Binding-site contacts:
Ligand atom C6 contacts residue LEU69 of chain 1.E at 3.6 Å (hydrophobic).
Ligand atom C18 contacts residue TRP154 of chain 1.E at 3.5 Å (hydrophobic).
Ligand atom C19 contacts residue ALA147 of chain 1.E at 4.1 Å (hydrophobic).
Ligand atom C19 contacts residue VAL151 of chain 1.E at 4.2 Å (hydrophobic).
Ligand atom C2 contacts residue ALA147 of chain 1.E at 3.8 Å (hydrophobic).
Ligand atom C3 contacts residue ALA147 of chain 1.E at 4.5 Å (hydrophobic).
Ligand atom C21 contacts residue TRP154 of chain 1.E at 3.7 Å (hydrophobic).
Ligand atom C18 contacts residue SER70 of chain 1.E at 3.8 Å.
Ligand atom C19 contacts residue VAL66 of chain 1.E at 4.2 Å (hydrophobic).
Ligand atom C24 contacts residue TRP154 of chain 1.E at 4.3 Å (hydrophobic).
Ligand atom C26 contacts residue ALA155 of chain 1.E at 4.4 Å (hydrophobic).
Ligand atom C11 contacts residue VAL151 of chain 1.E at 3.9 Å (hydrophobic).
Ligand atom C15 contacts residue SER70 of chain 1.E at 4.3 Å.
Ligand atom C4 contacts residue VAL66 of chain 1.E at 3.7 Å (hydrophobic).
Ligand atom C20 contacts residue TRP154 of chain 1.E at 4.4 Å (hydrophobic).
Ligand atom C19 contacts residue CYS150 of chain 1.E at 3.8 Å (hydrophobic).
Ligand atom C5 contacts residue VAL66 of chain 1.E at 4.3 Å (hydrophobic).
Ligand atom C26 contacts residue VAL151 of chain 1.E at 4.0 Å (hydrophobic).
Ligand atom C27 contacts residue LEU158 of chain 1.E at 3.7 Å (hydrophobic).
Ligand atom O1 contacts residue ALA147 of chain 1.E at 4.1 Å.
Ligand atom C7 contacts residue LEU69 of chain 1.E at 4.0 Å (hydrophobic).
Ligand atom C16 contacts residue TRP154 of chain 1.E at 4.4 Å (hydrophobic).
Ligand atom C22 contacts residue TRP154 of chain 1.E at 3.6 Å (hydrophobic).
Ligand atom C6 contacts residue VAL66 of chain 1.E at 4.5 Å (hydrophobic).

Sequence of chain 1.E:
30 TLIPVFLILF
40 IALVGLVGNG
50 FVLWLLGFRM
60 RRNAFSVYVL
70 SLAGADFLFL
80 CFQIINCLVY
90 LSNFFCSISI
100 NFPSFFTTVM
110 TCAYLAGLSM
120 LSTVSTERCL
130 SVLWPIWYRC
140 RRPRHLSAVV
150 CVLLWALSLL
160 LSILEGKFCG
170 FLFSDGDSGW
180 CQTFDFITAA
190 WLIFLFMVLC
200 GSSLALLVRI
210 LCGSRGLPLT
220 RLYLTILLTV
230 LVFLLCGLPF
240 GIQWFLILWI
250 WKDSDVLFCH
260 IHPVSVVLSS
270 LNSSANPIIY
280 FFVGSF

A small-molecule ligand and the protein it binds are described below.
Small molecule (SMILES): CC(C)CCC[C@@H](C)[C@H]1CC[C@H]2[C@@H]3CC=C4C[C@@H](O)CC[C@]4(C)[C@H]3CC[C@]12C